Sequence of chain 5.E:
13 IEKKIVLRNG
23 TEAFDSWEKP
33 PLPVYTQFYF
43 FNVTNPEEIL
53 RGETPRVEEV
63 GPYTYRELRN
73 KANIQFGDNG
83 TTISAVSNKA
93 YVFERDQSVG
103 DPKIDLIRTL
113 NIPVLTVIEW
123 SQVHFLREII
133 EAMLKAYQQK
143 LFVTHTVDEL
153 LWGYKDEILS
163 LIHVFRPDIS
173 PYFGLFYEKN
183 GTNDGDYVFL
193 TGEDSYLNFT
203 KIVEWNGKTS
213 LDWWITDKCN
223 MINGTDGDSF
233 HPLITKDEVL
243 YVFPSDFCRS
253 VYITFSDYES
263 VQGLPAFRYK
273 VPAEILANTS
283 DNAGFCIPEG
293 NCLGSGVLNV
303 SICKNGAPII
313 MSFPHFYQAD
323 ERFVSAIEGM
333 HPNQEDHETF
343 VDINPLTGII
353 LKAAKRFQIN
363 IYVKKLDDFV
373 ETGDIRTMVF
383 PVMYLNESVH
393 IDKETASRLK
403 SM

This small molecule binds to this protein.
Small molecule (SMILES): CC(=O)N[C@H]1[C@H](O[C@H]2[C@H](O)[C@@H](NC(C)=O)CO[C@@H]2CO)O[C@H](CO)[C@@H](O[C@@H]2O[C@H](CO)[C@@H](O)[C@H](O[C@H]3O[C@H](CO)[C@@H](O)[C@H](O)[C@@H]3O)[C@@H]2O)[C@@H]1O

Binding-site contacts:
Ligand atom C8 contacts residue ASN44 of chain 5.E at 4.5 Å.
Ligand atom C1 contacts residue LEU108 of chain 5.E at 3.9 Å (hydrophobic).
Ligand atom C1 contacts residue ASN44 of chain 5.E at 1.4 Å.
Ligand atom C2 contacts residue LEU108 of chain 5.E at 3.5 Å (hydrophobic).
Ligand atom N2 contacts residue LEU108 of chain 5.E at 2.7 Å (h-bond).
Ligand atom O7 contacts residue ASN44 of chain 5.E at 3.7 Å.
Ligand atom C3 contacts residue ASN44 of chain 5.E at 3.8 Å.
Ligand atom C3 contacts residue LEU108 of chain 5.E at 3.5 Å (hydrophobic).
Ligand atom N2 contacts residue ILE109 of chain 5.E at 4.5 Å.
Ligand atom C8 contacts residue VAL62 of chain 5.E at 3.8 Å (hydrophobic).
Ligand atom C5 contacts residue ARG110 of chain 5.E at 4.4 Å.
Ligand atom O6 contacts residue VAL45 of chain 5.E at 3.9 Å.
Ligand atom O7 contacts residue LEU108 of chain 5.E at 3.7 Å.
Ligand atom N2 contacts residue ASN44 of chain 5.E at 2.9 Å (h-bond).
Ligand atom O6 contacts residue ARG110 of chain 5.E at 2.9 Å (salt-bridge).
Ligand atom C7 contacts residue ASN44 of chain 5.E at 3.4 Å.
Ligand atom C5 contacts residue ASN44 of chain 5.E at 3.7 Å.
Ligand atom C6 contacts residue ARG110 of chain 5.E at 3.5 Å.
Ligand atom C7 contacts residue THR146 of chain 5.E at 4.2 Å.
Ligand atom C7 contacts residue LEU108 of chain 5.E at 3.6 Å (hydrophobic).
Ligand atom C8 contacts residue THR146 of chain 5.E at 4.1 Å.
Ligand atom C8 contacts residue ILE109 of chain 5.E at 3.8 Å (hydrophobic).
Ligand atom O7 contacts residue THR146 of chain 5.E at 3.3 Å.
Ligand atom C4 contacts residue ASN44 of chain 5.E at 4.3 Å.
Ligand atom C2 contacts residue ASN44 of chain 5.E at 2.5 Å.
Ligand atom C8 contacts residue LEU108 of chain 5.E at 3.7 Å (hydrophobic).
Ligand atom O5 contacts residue ASN44 of chain 5.E at 2.4 Å (h-bond).
Ligand atom O3 contacts residue LEU108 of chain 5.E at 4.0 Å.